Sequence of chain 1.A:
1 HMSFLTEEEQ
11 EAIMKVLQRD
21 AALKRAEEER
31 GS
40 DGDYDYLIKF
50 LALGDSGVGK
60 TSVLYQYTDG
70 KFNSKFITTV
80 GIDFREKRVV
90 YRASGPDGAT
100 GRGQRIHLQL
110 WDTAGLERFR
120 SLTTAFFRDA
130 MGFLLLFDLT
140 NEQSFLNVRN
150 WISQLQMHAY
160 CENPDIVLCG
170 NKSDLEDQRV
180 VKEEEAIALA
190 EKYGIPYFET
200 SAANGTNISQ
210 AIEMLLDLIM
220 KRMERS

A protein and the small-molecule ligand that binds it are described below.
Small molecule (SMILES): CCC(=O)Nc1nc2ccccc2n1CCc1ccccn1

Binding-site contacts:
Ligand atom C16 contacts residue MET130 of chain 1.A at 3.9 Å (hydrophobic).
Ligand atom C12 contacts residue LYS48 of chain 1.A at 4.4 Å.
Ligand atom C24 contacts residue ARG221 of chain 1.A at 3.6 Å.
Ligand atom C15 contacts residue MET130 of chain 1.A at 4.2 Å (hydrophobic).
Ligand atom C05 contacts residue TYR159 of chain 1.A at 3.8 Å (hydrophobic).
Ligand atom C13 contacts residue ARG127 of chain 1.A at 3.1 Å.
Ligand atom C11 contacts residue MET130 of chain 1.A at 3.6 Å (hydrophobic).
Ligand atom C14 contacts residue ARG127 of chain 1.A at 4.3 Å.
Ligand atom C12 contacts residue ARG127 of chain 1.A at 3.2 Å.
Ligand atom C11 contacts residue ALA129 of chain 1.A at 3.7 Å (hydrophobic).
Ligand atom N10 contacts residue ALA129 of chain 1.A at 3.5 Å (h-bond).
Ligand atom C13 contacts residue ASP128 of chain 1.A at 3.5 Å.
Ligand atom N10 contacts residue MET130 of chain 1.A at 3.6 Å.
Ligand atom C12 contacts residue ALA129 of chain 1.A at 3.4 Å (hydrophobic).
Ligand atom C07 contacts residue CYS160 of chain 1.A at 3.4 Å (hydrophobic).
Ligand atom C07 contacts residue ARG221 of chain 1.A at 4.2 Å.
Ligand atom N21 contacts residue ILE218 of chain 1.A at 4.1 Å.
Ligand atom C09 contacts residue MET130 of chain 1.A at 4.0 Å (hydrophobic).
Ligand atom C14 contacts residue LYS48 of chain 1.A at 3.4 Å.
Ligand atom C19 contacts residue MET222 of chain 1.A at 4.0 Å (hydrophobic).
Ligand atom C24 contacts residue MET222 of chain 1.A at 3.8 Å (hydrophobic).
Ligand atom C23 contacts residue ARG221 of chain 1.A at 3.4 Å.
Ligand atom C06 contacts residue CYS160 of chain 1.A at 2.7 Å (hydrophobic).
Ligand atom C19 contacts residue MET130 of chain 1.A at 4.2 Å (hydrophobic).
Ligand atom C06 contacts residue TYR159 of chain 1.A at 3.8 Å (hydrophobic).
Ligand atom C23 contacts residue MET222 of chain 1.A at 3.5 Å (hydrophobic).
Ligand atom C20 contacts residue MET222 of chain 1.A at 3.6 Å (hydrophobic).
Ligand atom C25 contacts residue MET222 of chain 1.A at 4.3 Å (hydrophobic).
Ligand atom N21 contacts residue MET130 of chain 1.A at 4.0 Å.
Ligand atom C13 contacts residue LYS48 of chain 1.A at 3.3 Å.
Ligand atom C12 contacts residue ASP128 of chain 1.A at 3.6 Å.
Ligand atom O26 contacts residue ARG221 of chain 1.A at 3.1 Å (salt-bridge).
Ligand atom C12 contacts residue MET130 of chain 1.A at 4.0 Å (hydrophobic).
Ligand atom O26 contacts residue CYS160 of chain 1.A at 3.3 Å (h-bond).
Ligand atom C05 contacts residue CYS160 of chain 1.A at 1.8 Å (hydrophobic).
Ligand atom N17 contacts residue MET130 of chain 1.A at 4.1 Å.
Ligand atom C22 contacts residue MET222 of chain 1.A at 3.8 Å (hydrophobic).
Ligand atom C22 contacts residue ILE218 of chain 1.A at 3.5 Å (hydrophobic).
Ligand atom C23 contacts residue ILE218 of chain 1.A at 3.6 Å (hydrophobic).
Ligand atom N21 contacts residue MET222 of chain 1.A at 3.4 Å.